A small-molecule ligand and the protein it binds are described below.
Small molecule (SMILES): N[C@@H](CCCC[NH3+])C(=O)O

Sequence of chain 1.A:
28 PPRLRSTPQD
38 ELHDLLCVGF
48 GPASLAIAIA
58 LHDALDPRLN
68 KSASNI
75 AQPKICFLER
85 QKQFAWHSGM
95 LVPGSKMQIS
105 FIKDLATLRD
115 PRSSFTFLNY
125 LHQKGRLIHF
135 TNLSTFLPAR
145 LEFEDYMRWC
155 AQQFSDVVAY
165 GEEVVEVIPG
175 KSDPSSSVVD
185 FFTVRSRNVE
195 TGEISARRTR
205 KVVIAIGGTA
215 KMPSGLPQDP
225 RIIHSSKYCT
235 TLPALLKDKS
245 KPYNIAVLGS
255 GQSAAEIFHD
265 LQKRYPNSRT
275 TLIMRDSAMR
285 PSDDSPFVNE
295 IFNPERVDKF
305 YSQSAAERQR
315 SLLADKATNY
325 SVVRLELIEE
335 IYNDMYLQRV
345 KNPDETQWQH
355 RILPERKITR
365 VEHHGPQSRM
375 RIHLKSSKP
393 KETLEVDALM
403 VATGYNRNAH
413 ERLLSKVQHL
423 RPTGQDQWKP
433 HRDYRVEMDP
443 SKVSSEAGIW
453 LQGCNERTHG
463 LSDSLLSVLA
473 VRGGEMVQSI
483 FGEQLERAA

Binding-site contacts:
Ligand atom OXT contacts residue SER469 of chain 1.A at 2.8 Å (h-bond).
Ligand atom CB contacts residue SER469 of chain 1.A at 3.9 Å.
Ligand atom CE contacts residue THR322 of chain 1.A at 4.3 Å.
Ligand atom CE contacts residue NAP1 of chain 1.D at 3.4 Å.
Ligand atom OXT contacts residue ILE103 of chain 1.A at 3.2 Å.
Ligand atom NZ contacts residue FAD1 of chain 1.C at 4.2 Å.
Ligand atom CD contacts residue ASN323 of chain 1.A at 4.3 Å.
Ligand atom CB contacts residue ILE103 of chain 1.A at 3.8 Å (hydrophobic).
Ligand atom CA contacts residue PHE296 of chain 1.A at 3.5 Å (hydrophobic).
Ligand atom O contacts residue PHE296 of chain 1.A at 4.2 Å.
Ligand atom CD contacts residue GLN102 of chain 1.A at 4.0 Å.
Ligand atom O contacts residue ASN293 of chain 1.A at 2.9 Å (h-bond).
Ligand atom CE contacts residue LEU467 of chain 1.A at 4.4 Å (hydrophobic).
Ligand atom OXT contacts residue LYS107 of chain 1.A at 2.9 Å (salt-bridge).
Ligand atom CE contacts residue ASN323 of chain 1.A at 3.4 Å.
Ligand atom CA contacts residue SER469 of chain 1.A at 4.2 Å.
Ligand atom OXT contacts residue PHE296 of chain 1.A at 3.5 Å.
Ligand atom CB contacts residue GLN102 of chain 1.A at 4.1 Å.
Ligand atom C contacts residue ILE103 of chain 1.A at 3.9 Å (hydrophobic).
Ligand atom C contacts residue LYS107 of chain 1.A at 3.2 Å.
Ligand atom CD contacts residue LEU467 of chain 1.A at 3.8 Å (hydrophobic).
Ligand atom C contacts residue SER469 of chain 1.A at 3.8 Å.
Ligand atom NZ contacts residue NAP1 of chain 1.D at 2.5 Å (h-bond).
Ligand atom CE contacts residue GLN102 of chain 1.A at 3.9 Å.
Ligand atom N contacts residue ASN293 of chain 1.A at 2.6 Å (h-bond).
Ligand atom C contacts residue PHE296 of chain 1.A at 3.7 Å (hydrophobic).
Ligand atom C contacts residue ASN293 of chain 1.A at 3.8 Å.
Ligand atom CG contacts residue GLN102 of chain 1.A at 4.2 Å.
Ligand atom CA contacts residue ASN293 of chain 1.A at 3.5 Å.
Ligand atom NZ contacts residue GLN102 of chain 1.A at 3.4 Å (h-bond).
Ligand atom CG contacts residue LEU467 of chain 1.A at 3.8 Å (hydrophobic).
Ligand atom CG contacts residue PHE296 of chain 1.A at 4.4 Å (hydrophobic).
Ligand atom NZ contacts residue ASN323 of chain 1.A at 3.6 Å (h-bond).
Ligand atom O contacts residue LYS107 of chain 1.A at 2.8 Å (salt-bridge).
Ligand atom CB contacts residue LEU467 of chain 1.A at 4.1 Å (hydrophobic).
Ligand atom O contacts residue ILE103 of chain 1.A at 4.2 Å.
Ligand atom CD contacts residue FAD1 of chain 1.C at 4.0 Å.
Ligand atom N contacts residue PHE296 of chain 1.A at 3.8 Å.
Ligand atom CG contacts residue THR322 of chain 1.A at 4.3 Å.